This protein binds this small molecule.
Small molecule (SMILES): CC(=O)N[C@@H]1[C@@H](O)[C@H](O)[C@@H](CO)O[C@H]1O

Binding-site contacts:
Ligand atom O6 contacts residue ASN126 of chain 1.A at 3.3 Å.
Ligand atom O7 contacts residue ASN138 of chain 1.A at 3.4 Å (h-bond).
Ligand atom C7 contacts residue ASN138 of chain 1.A at 3.5 Å.
Ligand atom C4 contacts residue ASN138 of chain 1.A at 4.2 Å.
Ligand atom C6 contacts residue ASN126 of chain 1.A at 4.4 Å.
Ligand atom N2 contacts residue ASN138 of chain 1.A at 2.8 Å (h-bond).
Ligand atom C1 contacts residue ASN138 of chain 1.A at 1.4 Å.
Ligand atom C3 contacts residue ASN138 of chain 1.A at 3.8 Å.
Ligand atom O5 contacts residue ASN138 of chain 1.A at 2.4 Å (h-bond).
Ligand atom C5 contacts residue ASN138 of chain 1.A at 3.7 Å.
Ligand atom C2 contacts residue ASN138 of chain 1.A at 2.4 Å.
Ligand atom O5 contacts residue ASN126 of chain 1.A at 4.0 Å.

Sequence of chain 1.A:
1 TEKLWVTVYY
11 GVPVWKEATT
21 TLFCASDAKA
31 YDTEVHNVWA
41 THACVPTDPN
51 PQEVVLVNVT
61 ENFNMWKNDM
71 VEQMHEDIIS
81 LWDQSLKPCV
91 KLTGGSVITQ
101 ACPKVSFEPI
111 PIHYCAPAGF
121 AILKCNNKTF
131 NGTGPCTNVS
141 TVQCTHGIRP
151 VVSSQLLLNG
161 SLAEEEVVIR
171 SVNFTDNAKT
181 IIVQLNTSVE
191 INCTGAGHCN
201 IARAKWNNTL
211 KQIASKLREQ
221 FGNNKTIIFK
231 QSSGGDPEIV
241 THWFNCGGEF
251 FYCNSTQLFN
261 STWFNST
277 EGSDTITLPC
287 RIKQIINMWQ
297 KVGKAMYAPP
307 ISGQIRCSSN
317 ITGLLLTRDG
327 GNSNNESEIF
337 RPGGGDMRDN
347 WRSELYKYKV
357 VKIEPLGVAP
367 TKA